Sequence of chain 1.B:
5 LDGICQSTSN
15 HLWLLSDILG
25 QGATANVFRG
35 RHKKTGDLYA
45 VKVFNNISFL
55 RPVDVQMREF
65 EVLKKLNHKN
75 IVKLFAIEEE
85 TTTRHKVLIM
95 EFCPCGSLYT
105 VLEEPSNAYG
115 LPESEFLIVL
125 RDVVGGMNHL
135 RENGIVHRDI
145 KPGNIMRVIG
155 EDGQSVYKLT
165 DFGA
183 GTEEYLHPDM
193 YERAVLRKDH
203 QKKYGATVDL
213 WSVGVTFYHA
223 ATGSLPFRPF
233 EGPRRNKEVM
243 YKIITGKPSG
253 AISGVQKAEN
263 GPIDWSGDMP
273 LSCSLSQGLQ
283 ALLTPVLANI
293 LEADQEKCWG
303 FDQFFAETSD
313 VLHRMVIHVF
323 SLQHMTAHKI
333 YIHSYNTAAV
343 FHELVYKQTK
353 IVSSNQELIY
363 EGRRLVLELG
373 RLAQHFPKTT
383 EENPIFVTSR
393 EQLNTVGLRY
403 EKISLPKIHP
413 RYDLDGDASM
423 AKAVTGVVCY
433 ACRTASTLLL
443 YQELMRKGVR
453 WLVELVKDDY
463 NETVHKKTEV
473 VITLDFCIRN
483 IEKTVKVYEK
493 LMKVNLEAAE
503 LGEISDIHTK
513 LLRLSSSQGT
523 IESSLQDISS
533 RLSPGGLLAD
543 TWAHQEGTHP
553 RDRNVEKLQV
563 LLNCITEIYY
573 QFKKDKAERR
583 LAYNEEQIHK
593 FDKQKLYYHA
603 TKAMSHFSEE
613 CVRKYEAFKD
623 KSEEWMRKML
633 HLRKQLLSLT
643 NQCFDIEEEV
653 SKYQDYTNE

Binding-site contacts:
Ligand atom C14 contacts residue LEU23 of chain 1.B at 3.4 Å (hydrophobic).
Ligand atom C25 contacts residue LEU23 of chain 1.B at 3.8 Å (hydrophobic).
Ligand atom C22 contacts residue MET150 of chain 1.B at 3.6 Å (hydrophobic).
Ligand atom C30 contacts residue ALA44 of chain 1.B at 3.8 Å (hydrophobic).
Ligand atom C34 contacts residue GLY26 of chain 1.B at 3.7 Å.
Ligand atom C21 contacts residue GLY24 of chain 1.B at 3.8 Å.
Ligand atom I01 contacts residue THR164 of chain 1.B at 3.5 Å.
Ligand atom N11 contacts residue ALA44 of chain 1.B at 3.6 Å.
Ligand atom C24 contacts residue LEU23 of chain 1.B at 3.9 Å (hydrophobic).
Ligand atom C32 contacts residue ASP165 of chain 1.B at 3.5 Å.
Ligand atom C33 contacts residue ASP165 of chain 1.B at 3.8 Å.
Ligand atom O03 contacts residue SER101 of chain 1.B at 3.1 Å (h-bond).
Ligand atom O03 contacts residue THR104 of chain 1.B at 3.2 Å.
Ligand atom C24 contacts residue CYS97 of chain 1.B at 3.5 Å (hydrophobic).
Ligand atom N06 contacts residue LEU23 of chain 1.B at 3.2 Å (h-bond).
Ligand atom C21 contacts residue LEU23 of chain 1.B at 3.7 Å (hydrophobic).
Ligand atom C15 contacts residue THR104 of chain 1.B at 3.6 Å.
Ligand atom C15 contacts residue TYR103 of chain 1.B at 3.6 Å (hydrophobic).
Ligand atom C24 contacts residue PRO98 of chain 1.B at 3.6 Å (hydrophobic).
Ligand atom C25 contacts residue CYS97 of chain 1.B at 2.8 Å (hydrophobic).
Ligand atom C33 contacts residue GLY26 of chain 1.B at 3.4 Å.
Ligand atom N08 contacts residue PHE96 of chain 1.B at 3.9 Å.
Ligand atom N08 contacts residue MET150 of chain 1.B at 3.5 Å.
Ligand atom C24 contacts residue GLY100 of chain 1.B at 3.6 Å.
Ligand atom C23 contacts residue GLY147 of chain 1.B at 3.2 Å.
Ligand atom N08 contacts residue LEU23 of chain 1.B at 3.8 Å.
Ligand atom C15 contacts residue SER101 of chain 1.B at 3.7 Å.
Ligand atom O03 contacts residue GLY100 of chain 1.B at 3.4 Å.
Ligand atom C18 contacts residue LEU23 of chain 1.B at 3.8 Å (hydrophobic).
Ligand atom C18 contacts residue MET150 of chain 1.B at 3.6 Å (hydrophobic).
Ligand atom I01 contacts residue MET94 of chain 1.B at 3.6 Å.
Ligand atom N11 contacts residue GLU95 of chain 1.B at 3.5 Å (salt-bridge).
Ligand atom C12 contacts residue TYR103 of chain 1.B at 3.7 Å (hydrophobic).
Ligand atom C22 contacts residue CYS97 of chain 1.B at 3.4 Å (hydrophobic).
Ligand atom C27 contacts residue MET150 of chain 1.B at 3.4 Å (hydrophobic).
Ligand atom S02 contacts residue VAL31 of chain 1.B at 3.5 Å.
Ligand atom C25 contacts residue PHE96 of chain 1.B at 3.5 Å (hydrophobic).
Ligand atom C20 contacts residue GLY100 of chain 1.B at 3.5 Å.
Ligand atom N10 contacts residue MET150 of chain 1.B at 3.4 Å.
Ligand atom N08 contacts residue CYS97 of chain 1.B at 3.6 Å (h-bond).

A protein and the small-molecule ligand that binds it are described below.
Small molecule (SMILES): O=C(NCCCNc1nc(Nc2cccc(NC(=O)N3CCCC3)c2)ncc1I)c1cccs1